Sequence of chain 1.A:
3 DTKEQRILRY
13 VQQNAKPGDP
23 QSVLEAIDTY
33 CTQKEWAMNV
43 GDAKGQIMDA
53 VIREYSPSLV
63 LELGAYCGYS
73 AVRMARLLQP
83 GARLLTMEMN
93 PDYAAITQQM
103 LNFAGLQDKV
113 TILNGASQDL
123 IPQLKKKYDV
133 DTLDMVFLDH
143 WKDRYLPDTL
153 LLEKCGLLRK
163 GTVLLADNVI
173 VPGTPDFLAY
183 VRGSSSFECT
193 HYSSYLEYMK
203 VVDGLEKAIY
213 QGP

This protein binds this small molecule.
Small molecule (SMILES): CCNc1ncnc2c1ncn2[C@@H]1O[C@H](/C=C/CNC(=O)c2cc(-c3ccc(F)cc3)cc(O)c2O)[C@@H](O)[C@H]1O

Binding-site contacts:
Ligand atom C31 contacts residue ASN170 of chain 1.A at 3.2 Å.
Ligand atom N8 contacts residue TRP143 of chain 1.A at 3.0 Å.
Ligand atom C16 contacts residue TRP143 of chain 1.A at 3.4 Å (hydrophobic).
Ligand atom N38 contacts residue ALA118 of chain 1.A at 3.6 Å.
Ligand atom O5 contacts residue GLU90 of chain 1.A at 2.7 Å (salt-bridge).
Ligand atom C39 contacts residue MET91 of chain 1.A at 3.4 Å (hydrophobic).
Ligand atom C33 contacts residue GLU199 of chain 1.A at 3.1 Å.
Ligand atom C31 contacts residue MG1 of chain 1.B at 2.9 Å.
Ligand atom N17 contacts residue MET40 of chain 1.A at 3.4 Å (h-bond).
Ligand atom O34 contacts residue ASN170 of chain 1.A at 2.8 Å (h-bond).
Ligand atom C31 contacts residue LYS144 of chain 1.A at 3.5 Å.
Ligand atom N40 contacts residue MET91 of chain 1.A at 3.1 Å (h-bond).
Ligand atom C12 contacts residue MET91 of chain 1.A at 3.6 Å (hydrophobic).
Ligand atom O32 contacts residue LYS144 of chain 1.A at 2.9 Å (salt-bridge).
Ligand atom N17 contacts residue LYS144 of chain 1.A at 3.3 Å (salt-bridge).
Ligand atom C15 contacts residue ASP141 of chain 1.A at 3.5 Å.
Ligand atom O5 contacts residue TYR68 of chain 1.A at 3.3 Å.
Ligand atom C23 contacts residue GLU199 of chain 1.A at 3.3 Å.
Ligand atom C2 contacts residue GLU90 of chain 1.A at 3.4 Å.
Ligand atom C33 contacts residue MG1 of chain 1.B at 2.9 Å.
Ligand atom C18 contacts residue MET40 of chain 1.A at 3.5 Å (hydrophobic).
Ligand atom O32 contacts residue ASN170 of chain 1.A at 2.9 Å (h-bond).
Ligand atom O34 contacts residue ASP169 of chain 1.A at 3.2 Å (salt-bridge).
Ligand atom C18 contacts residue LYS144 of chain 1.A at 3.4 Å.
Ligand atom C9 contacts residue TRP143 of chain 1.A at 3.2 Å (hydrophobic).
Ligand atom C39 contacts residue GLY117 of chain 1.A at 3.4 Å.
Ligand atom O3 contacts residue GLU90 of chain 1.A at 2.6 Å (salt-bridge).
Ligand atom O5 contacts residue TYR95 of chain 1.A at 3.3 Å.
Ligand atom O34 contacts residue GLU199 of chain 1.A at 2.5 Å (salt-bridge).
Ligand atom C37 contacts residue GLN120 of chain 1.A at 3.6 Å.
Ligand atom C33 contacts residue ASN170 of chain 1.A at 3.2 Å.
Ligand atom O34 contacts residue MG1 of chain 1.B at 2.1 Å.
Ligand atom C1 contacts residue GLU90 of chain 1.A at 3.4 Å.
Ligand atom N38 contacts residue SER119 of chain 1.A at 3.0 Å (h-bond).
Ligand atom O32 contacts residue ASP141 of chain 1.A at 3.0 Å (salt-bridge).
Ligand atom N7 contacts residue SER119 of chain 1.A at 2.8 Å (h-bond).
Ligand atom O13 contacts residue GLY66 of chain 1.A at 3.2 Å.
Ligand atom C23 contacts residue ASN170 of chain 1.A at 3.5 Å.
Ligand atom O32 contacts residue MG1 of chain 1.B at 2.1 Å.
Ligand atom C16 contacts residue HIS142 of chain 1.A at 3.3 Å.